Sequence of chain 1.B:
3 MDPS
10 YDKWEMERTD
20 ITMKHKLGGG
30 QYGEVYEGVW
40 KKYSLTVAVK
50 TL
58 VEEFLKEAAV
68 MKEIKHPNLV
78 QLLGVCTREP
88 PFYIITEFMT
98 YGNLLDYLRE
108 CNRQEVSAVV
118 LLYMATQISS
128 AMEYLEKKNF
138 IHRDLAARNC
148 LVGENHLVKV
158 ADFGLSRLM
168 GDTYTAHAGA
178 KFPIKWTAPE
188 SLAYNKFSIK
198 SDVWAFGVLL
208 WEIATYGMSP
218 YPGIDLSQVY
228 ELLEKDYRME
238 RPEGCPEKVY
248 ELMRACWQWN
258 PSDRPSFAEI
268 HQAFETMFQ

Binding-site contacts:
Ligand atom O19 contacts residue ALA115 of chain 1.B at 4.1 Å.
Ligand atom C23 contacts residue LEU119 of chain 1.B at 4.0 Å (hydrophobic).
Ligand atom C30 contacts residue ALA211 of chain 1.B at 3.5 Å (hydrophobic).
Ligand atom C26 contacts residue LEU118 of chain 1.B at 3.9 Å (hydrophobic).
Ligand atom C30 contacts residue LEU118 of chain 1.B at 4.0 Å (hydrophobic).
Ligand atom C28 contacts residue ALA211 of chain 1.B at 4.0 Å (hydrophobic).
Ligand atom C28 contacts residue LEU118 of chain 1.B at 4.3 Å (hydrophobic).
Ligand atom C14 contacts residue PRO243 of chain 1.B at 3.7 Å (hydrophobic).
Ligand atom C23 contacts residue PRO243 of chain 1.B at 4.0 Å (hydrophobic).
Ligand atom C20 contacts residue ALA115 of chain 1.B at 3.3 Å (hydrophobic).
Ligand atom C26 contacts residue VAL246 of chain 1.B at 3.8 Å (hydrophobic).
Ligand atom C15 contacts residue VAL246 of chain 1.B at 4.3 Å (hydrophobic).
Ligand atom C24 contacts residue VAL246 of chain 1.B at 4.0 Å (hydrophobic).
Ligand atom O19 contacts residue VAL246 of chain 1.B at 3.8 Å.
Ligand atom C15 contacts residue MET274 of chain 1.B at 4.2 Å (hydrophobic).
Ligand atom O19 contacts residue LEU119 of chain 1.B at 3.8 Å.
Ligand atom C15 contacts residue PRO243 of chain 1.B at 3.8 Å (hydrophobic).
Ligand atom C17 contacts residue LEU119 of chain 1.B at 4.1 Å (hydrophobic).
Ligand atom C26 contacts residue ALA122 of chain 1.B at 4.2 Å (hydrophobic).
Ligand atom C28 contacts residue ILE210 of chain 1.B at 3.8 Å (hydrophobic).
Ligand atom C20 contacts residue LEU119 of chain 1.B at 4.2 Å (hydrophobic).
Ligand atom C26 contacts residue LEU207 of chain 1.B at 3.9 Å (hydrophobic).
Ligand atom C32 contacts residue PRO243 of chain 1.B at 3.9 Å (hydrophobic).
Ligand atom C24 contacts residue LEU119 of chain 1.B at 3.5 Å (hydrophobic).
Ligand atom C10 contacts residue LEU119 of chain 1.B at 4.0 Å (hydrophobic).
Ligand atom C32 contacts residue LEU118 of chain 1.B at 4.0 Å (hydrophobic).
Ligand atom C23 contacts residue LEU118 of chain 1.B at 4.0 Å (hydrophobic).
Ligand atom C12 contacts residue ALA115 of chain 1.B at 3.7 Å (hydrophobic).
Ligand atom C26 contacts residue LEU119 of chain 1.B at 4.1 Å (hydrophobic).
Ligand atom C9 contacts residue LEU119 of chain 1.B at 4.2 Å (hydrophobic).
Ligand atom C23 contacts residue ALA115 of chain 1.B at 4.0 Å (hydrophobic).
Ligand atom C28 contacts residue LEU207 of chain 1.B at 4.0 Å (hydrophobic).
Ligand atom C20 contacts residue PRO243 of chain 1.B at 3.8 Å (hydrophobic).
Ligand atom C12 contacts residue LEU119 of chain 1.B at 3.9 Å (hydrophobic).
Ligand atom C14 contacts residue LEU119 of chain 1.B at 3.8 Å (hydrophobic).
Ligand atom C28 contacts residue VAL246 of chain 1.B at 3.9 Å (hydrophobic).
Ligand atom O19 contacts residue PRO243 of chain 1.B at 3.6 Å.
Ligand atom C24 contacts residue LEU118 of chain 1.B at 3.9 Å (hydrophobic).
Ligand atom C12 contacts residue VAL116 of chain 1.B at 4.3 Å (hydrophobic).
Ligand atom C15 contacts residue LEU119 of chain 1.B at 4.0 Å (hydrophobic).

The protein below binds the small molecule below.
Small molecule (SMILES): CNC(=O)[C@@H](N)Cc1ccc(OCc2ccccc2)cc1